Sequence of chain 1.A:
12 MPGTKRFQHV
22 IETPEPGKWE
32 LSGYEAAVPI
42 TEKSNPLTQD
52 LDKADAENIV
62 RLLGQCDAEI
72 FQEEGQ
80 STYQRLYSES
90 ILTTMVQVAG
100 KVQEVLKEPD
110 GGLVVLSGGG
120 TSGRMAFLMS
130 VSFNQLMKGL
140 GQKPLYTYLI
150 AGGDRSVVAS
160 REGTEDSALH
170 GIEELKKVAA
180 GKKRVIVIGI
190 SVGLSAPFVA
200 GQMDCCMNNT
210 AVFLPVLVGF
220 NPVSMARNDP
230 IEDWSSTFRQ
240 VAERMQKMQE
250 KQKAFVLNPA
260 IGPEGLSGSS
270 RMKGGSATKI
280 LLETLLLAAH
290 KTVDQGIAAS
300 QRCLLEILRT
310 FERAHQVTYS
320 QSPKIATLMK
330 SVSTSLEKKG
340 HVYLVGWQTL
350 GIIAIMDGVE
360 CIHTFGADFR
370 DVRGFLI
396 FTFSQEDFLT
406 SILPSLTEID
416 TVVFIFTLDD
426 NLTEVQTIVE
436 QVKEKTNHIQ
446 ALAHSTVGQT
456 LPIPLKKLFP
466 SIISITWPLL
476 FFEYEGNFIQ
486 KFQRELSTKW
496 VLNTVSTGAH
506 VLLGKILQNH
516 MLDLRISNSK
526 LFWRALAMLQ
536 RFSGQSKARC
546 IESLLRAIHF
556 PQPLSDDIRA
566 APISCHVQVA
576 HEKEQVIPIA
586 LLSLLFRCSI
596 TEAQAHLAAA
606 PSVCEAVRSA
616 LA

The protein below binds the small molecule below.
Small molecule (SMILES): O=P(O)(O)OC[C@@H](O)[C@@H](O)[C@H](O)[C@@H](O)CO

Binding-site contacts:
Ligand atom O3P contacts residue SER190 of chain 1.A at 2.3 Å (h-bond).
Ligand atom C3 contacts residue GLU161 of chain 1.A at 3.7 Å.
Ligand atom O1P contacts residue VAL191 of chain 1.A at 3.3 Å (h-bond).
Ligand atom O6 contacts residue SER269 of chain 1.A at 3.9 Å.
Ligand atom O3P contacts residue ALA195 of chain 1.A at 3.5 Å.
Ligand atom O1 contacts residue SER269 of chain 1.A at 3.5 Å (h-bond).
Ligand atom C5 contacts residue GLU164 of chain 1.A at 3.2 Å.
Ligand atom O2P contacts residue SER121 of chain 1.A at 2.6 Å (h-bond).
Ligand atom O5 contacts residue LYS525 of chain 1.A at 3.0 Å (salt-bridge).
Ligand atom O3 contacts residue GLU161 of chain 1.A at 2.6 Å (salt-bridge).
Ligand atom O4 contacts residue SER121 of chain 1.A at 3.9 Å.
Ligand atom O1P contacts residue GLY192 of chain 1.A at 2.8 Å (h-bond).
Ligand atom O2P contacts residue SER190 of chain 1.A at 3.4 Å.
Ligand atom O2 contacts residue HIS362 of chain 1.A at 3.1 Å (h-bond).
Ligand atom P contacts residue VAL191 of chain 1.A at 3.4 Å.
Ligand atom O2P contacts residue VAL191 of chain 1.A at 2.7 Å (h-bond).
Ligand atom C2 contacts residue THR120 of chain 1.A at 3.9 Å.
Ligand atom C5 contacts residue GLY118 of chain 1.A at 3.8 Å.
Ligand atom C6 contacts residue GLY118 of chain 1.A at 3.5 Å.
Ligand atom O1P contacts residue LYS525 of chain 1.A at 3.5 Å (salt-bridge).
Ligand atom P contacts residue SER121 of chain 1.A at 4.0 Å.
Ligand atom O4 contacts residue GLY119 of chain 1.A at 3.9 Å.
Ligand atom O1 contacts residue ARG270 of chain 1.A at 3.2 Å (salt-bridge).
Ligand atom O4 contacts residue THR120 of chain 1.A at 3.0 Å (h-bond).
Ligand atom C1 contacts residue ARG270 of chain 1.A at 3.2 Å.
Ligand atom O6 contacts residue LYS525 of chain 1.A at 3.1 Å (salt-bridge).
Ligand atom O3 contacts residue THR120 of chain 1.A at 4.0 Å.
Ligand atom C4 contacts residue SER269 of chain 1.A at 3.7 Å.
Ligand atom C6 contacts residue LYS525 of chain 1.A at 3.7 Å.
Ligand atom O5 contacts residue GLU164 of chain 1.A at 2.6 Å (salt-bridge).
Ligand atom O1 contacts residue SER268 of chain 1.A at 3.6 Å (h-bond).
Ligand atom C5 contacts residue LYS525 of chain 1.A at 3.9 Å.
Ligand atom O1P contacts residue SER190 of chain 1.A at 3.6 Å (h-bond).
Ligand atom P contacts residue LYS525 of chain 1.A at 3.8 Å.
Ligand atom O3P contacts residue VAL191 of chain 1.A at 3.9 Å.
Ligand atom C1 contacts residue SER269 of chain 1.A at 3.3 Å.
Ligand atom C6 contacts residue GLU164 of chain 1.A at 3.6 Å.
Ligand atom O3 contacts residue GLY119 of chain 1.A at 3.6 Å.
Ligand atom P contacts residue SER190 of chain 1.A at 3.3 Å.
Ligand atom O2 contacts residue GLU161 of chain 1.A at 3.4 Å (salt-bridge).